Sequence of chain 1.D:
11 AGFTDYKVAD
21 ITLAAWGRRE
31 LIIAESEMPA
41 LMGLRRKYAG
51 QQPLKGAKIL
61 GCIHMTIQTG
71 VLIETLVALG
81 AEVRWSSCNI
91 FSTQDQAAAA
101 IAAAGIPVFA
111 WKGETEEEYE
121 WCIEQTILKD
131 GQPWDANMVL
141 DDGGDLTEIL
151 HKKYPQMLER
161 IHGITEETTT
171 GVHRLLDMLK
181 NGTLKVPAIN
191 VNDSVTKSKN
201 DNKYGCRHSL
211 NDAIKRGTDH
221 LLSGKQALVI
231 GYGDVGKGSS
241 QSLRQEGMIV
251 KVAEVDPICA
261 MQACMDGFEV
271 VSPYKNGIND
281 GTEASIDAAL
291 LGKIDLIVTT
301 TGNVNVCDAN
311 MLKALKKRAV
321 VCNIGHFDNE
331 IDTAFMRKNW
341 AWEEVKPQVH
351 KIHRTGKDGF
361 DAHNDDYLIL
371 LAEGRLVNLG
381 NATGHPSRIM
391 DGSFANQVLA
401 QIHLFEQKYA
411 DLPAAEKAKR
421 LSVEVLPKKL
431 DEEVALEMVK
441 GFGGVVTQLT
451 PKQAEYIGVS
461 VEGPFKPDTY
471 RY

Sequence of chain 1.A:
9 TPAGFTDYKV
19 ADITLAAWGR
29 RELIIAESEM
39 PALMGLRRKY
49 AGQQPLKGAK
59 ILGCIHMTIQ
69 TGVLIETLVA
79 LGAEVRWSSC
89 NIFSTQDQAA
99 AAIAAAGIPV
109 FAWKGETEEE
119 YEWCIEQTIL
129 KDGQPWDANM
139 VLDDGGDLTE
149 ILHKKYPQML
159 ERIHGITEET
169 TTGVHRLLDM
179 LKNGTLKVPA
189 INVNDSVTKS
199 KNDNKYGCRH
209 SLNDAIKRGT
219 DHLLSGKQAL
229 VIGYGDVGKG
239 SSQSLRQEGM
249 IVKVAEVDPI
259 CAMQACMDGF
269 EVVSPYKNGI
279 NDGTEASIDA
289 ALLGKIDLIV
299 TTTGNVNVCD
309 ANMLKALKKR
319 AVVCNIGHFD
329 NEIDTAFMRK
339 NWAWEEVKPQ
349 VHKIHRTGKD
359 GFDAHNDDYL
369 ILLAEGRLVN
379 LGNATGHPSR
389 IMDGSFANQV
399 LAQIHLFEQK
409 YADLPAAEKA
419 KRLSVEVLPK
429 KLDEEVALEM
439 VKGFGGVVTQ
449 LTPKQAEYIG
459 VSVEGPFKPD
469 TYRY

A small-molecule ligand and the protein it binds are described below.
Small molecule (SMILES): COc1ccnc(NN)n1

Binding-site contacts:
Ligand atom N2 contacts residue LYS203 of chain 1.A at 2.8 Å (salt-bridge).
Ligand atom N3 contacts residue LYS199 of chain 1.A at 2.9 Å (salt-bridge).
Ligand atom C3 contacts residue ASP266 of chain 1.D at 2.7 Å.
Ligand atom C4 contacts residue TYR204 of chain 1.A at 3.0 Å (hydrophobic).
Ligand atom C3 contacts residue GLN262 of chain 1.D at 3.9 Å.
Ligand atom N contacts residue TYR204 of chain 1.A at 2.8 Å (h-bond).
Ligand atom N1 contacts residue TYR204 of chain 1.A at 4.0 Å.
Ligand atom C contacts residue LYS203 of chain 1.D at 3.2 Å.
Ligand atom O contacts residue LYS203 of chain 1.A at 4.4 Å.
Ligand atom C1 contacts residue LYS237 of chain 1.D at 4.3 Å.
Ligand atom C2 contacts residue LYS237 of chain 1.D at 3.5 Å.
Ligand atom N3 contacts residue GLN262 of chain 1.D at 3.0 Å (h-bond).
Ligand atom C3 contacts residue LYS237 of chain 1.D at 3.3 Å.
Ligand atom C3 contacts residue TYR232 of chain 1.D at 4.1 Å (hydrophobic).
Ligand atom N contacts residue LYS237 of chain 1.D at 3.8 Å.
Ligand atom N1 contacts residue LYS203 of chain 1.A at 2.9 Å (salt-bridge).
Ligand atom N2 contacts residue LYS199 of chain 1.A at 4.0 Å.
Ligand atom C4 contacts residue LYS203 of chain 1.A at 3.3 Å.
Ligand atom N3 contacts residue TYR204 of chain 1.A at 2.7 Å (h-bond).
Ligand atom C1 contacts residue ASP266 of chain 1.D at 4.3 Å.
Ligand atom C3 contacts residue TYR204 of chain 1.A at 3.6 Å (hydrophobic).
Ligand atom C1 contacts residue LYS203 of chain 1.D at 4.1 Å.
Ligand atom N contacts residue GLN262 of chain 1.D at 3.2 Å (h-bond).
Ligand atom C1 contacts residue LYS203 of chain 1.A at 4.0 Å.
Ligand atom O contacts residue LYS203 of chain 1.D at 3.3 Å (salt-bridge).
Ligand atom N contacts residue ASP266 of chain 1.D at 3.4 Å (salt-bridge).
Ligand atom N1 contacts residue GLN262 of chain 1.D at 4.5 Å.
Ligand atom C2 contacts residue ASP266 of chain 1.D at 3.3 Å.
Ligand atom C4 contacts residue GLN262 of chain 1.D at 3.4 Å.
Ligand atom N3 contacts residue LYS203 of chain 1.A at 3.8 Å.
Ligand atom N2 contacts residue GLN262 of chain 1.D at 3.2 Å (h-bond).
Ligand atom C4 contacts residue ASP266 of chain 1.D at 4.3 Å.
Ligand atom N2 contacts residue TYR204 of chain 1.A at 3.0 Å (h-bond).